Sequence of chain 1.Z:
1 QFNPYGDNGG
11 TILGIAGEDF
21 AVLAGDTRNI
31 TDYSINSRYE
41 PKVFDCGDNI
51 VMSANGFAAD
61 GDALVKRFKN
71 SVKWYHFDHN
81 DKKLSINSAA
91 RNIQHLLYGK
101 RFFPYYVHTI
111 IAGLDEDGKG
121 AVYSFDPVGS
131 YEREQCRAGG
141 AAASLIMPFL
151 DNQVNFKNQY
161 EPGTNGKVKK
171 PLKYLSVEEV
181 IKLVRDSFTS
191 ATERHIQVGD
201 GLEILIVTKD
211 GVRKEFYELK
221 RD

This small molecule binds to this protein.
Small molecule (SMILES): CC(C)C[C@H](NC(=O)[C@H](Cc1ccccc1)NC(=O)c1cnccn1)B(O)O

Binding-site contacts:
Ligand atom C11 contacts residue THR21 of chain 1.Y at 3.2 Å.
Ligand atom C6 contacts residue ALA27 of chain 1.Y at 3.8 Å (hydrophobic).
Ligand atom O19 contacts residue THR21 of chain 1.Y at 3.0 Å (h-bond).
Ligand atom N20 contacts residue THR1 of chain 1.Y at 3.7 Å.
Ligand atom C23 contacts residue GLY47 of chain 1.Y at 3.6 Å.
Ligand atom B26 contacts residue THR1 of chain 1.Y at 1.4 Å.
Ligand atom C7 contacts residue THR21 of chain 1.Y at 3.9 Å.
Ligand atom O28 contacts residue TYR170 of chain 1.Y at 3.9 Å.
Ligand atom N9 contacts residue THR21 of chain 1.Y at 3.0 Å (h-bond).
Ligand atom N20 contacts residue GLY47 of chain 1.Y at 3.0 Å (h-bond).
Ligand atom O8 contacts residue GLY48 of chain 1.Y at 4.0 Å.
Ligand atom C21 contacts residue LYS33 of chain 1.Y at 3.8 Å.
Ligand atom C21 contacts residue THR1 of chain 1.Y at 2.4 Å.
Ligand atom C22 contacts residue THR1 of chain 1.Y at 2.7 Å.
Ligand atom N1 contacts residue THR21 of chain 1.Y at 3.0 Å (h-bond).
Ligand atom O28 contacts residue THR1 of chain 1.Y at 2.3 Å (h-bond).
Ligand atom O8 contacts residue ALA49 of chain 1.Y at 3.2 Å (h-bond).
Ligand atom O27 contacts residue GLY47 of chain 1.Y at 3.0 Å (h-bond).
Ligand atom C18 contacts residue GLY47 of chain 1.Y at 3.8 Å.
Ligand atom C3 contacts residue ALA49 of chain 1.Y at 3.6 Å (hydrophobic).
Ligand atom C10 contacts residue GLY47 of chain 1.Y at 3.6 Å.
Ligand atom C6 contacts residue THR21 of chain 1.Y at 3.8 Å.
Ligand atom C13 contacts residue GLY47 of chain 1.Y at 3.9 Å.
Ligand atom B26 contacts residue LYS33 of chain 1.Y at 3.8 Å.
Ligand atom C25 contacts residue ALA20 of chain 1.Y at 3.7 Å (hydrophobic).
Ligand atom C24 contacts residue MET45 of chain 1.Y at 3.7 Å (hydrophobic).
Ligand atom O19 contacts residue ALA20 of chain 1.Y at 3.3 Å.
Ligand atom O27 contacts residue THR1 of chain 1.Y at 2.4 Å (h-bond).
Ligand atom C3 contacts residue ASP126 of chain 1.Z at 3.9 Å.
Ligand atom C25 contacts residue ARG19 of chain 1.Y at 4.0 Å.
Ligand atom C24 contacts residue ALA49 of chain 1.Y at 3.7 Å (hydrophobic).
Ligand atom C2 contacts residue THR21 of chain 1.Y at 3.9 Å.
Ligand atom O8 contacts residue GLY47 of chain 1.Y at 3.7 Å.
Ligand atom O27 contacts residue ALA46 of chain 1.Y at 3.9 Å.
Ligand atom C22 contacts residue LYS33 of chain 1.Y at 3.7 Å.
Ligand atom N4 contacts residue ASP126 of chain 1.Z at 3.5 Å.
Ligand atom C17 contacts residue THR21 of chain 1.Y at 3.6 Å.
Ligand atom C22 contacts residue GLY47 of chain 1.Y at 3.8 Å.
Ligand atom C10 contacts residue THR21 of chain 1.Y at 3.6 Å.
Ligand atom C21 contacts residue GLY47 of chain 1.Y at 3.9 Å.

Sequence of chain 1.Y:
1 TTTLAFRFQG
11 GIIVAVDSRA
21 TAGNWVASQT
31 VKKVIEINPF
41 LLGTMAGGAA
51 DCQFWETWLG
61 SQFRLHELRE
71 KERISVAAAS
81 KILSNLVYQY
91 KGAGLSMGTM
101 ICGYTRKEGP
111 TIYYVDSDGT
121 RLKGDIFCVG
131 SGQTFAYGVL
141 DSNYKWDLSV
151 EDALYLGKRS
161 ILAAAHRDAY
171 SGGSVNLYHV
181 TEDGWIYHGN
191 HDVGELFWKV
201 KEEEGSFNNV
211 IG